Sequence of chain 40.A:
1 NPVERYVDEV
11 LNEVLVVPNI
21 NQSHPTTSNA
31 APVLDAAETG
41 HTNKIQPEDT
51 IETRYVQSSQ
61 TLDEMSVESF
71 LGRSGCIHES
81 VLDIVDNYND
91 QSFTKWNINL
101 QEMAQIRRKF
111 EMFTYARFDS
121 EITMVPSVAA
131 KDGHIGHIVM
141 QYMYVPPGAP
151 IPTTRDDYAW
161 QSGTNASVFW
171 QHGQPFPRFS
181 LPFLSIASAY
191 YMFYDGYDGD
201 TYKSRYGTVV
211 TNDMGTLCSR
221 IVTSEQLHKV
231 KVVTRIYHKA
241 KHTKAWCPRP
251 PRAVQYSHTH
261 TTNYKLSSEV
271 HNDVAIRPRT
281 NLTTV

A protein and the small-molecule ligand that binds it are described below.
Small molecule (SMILES): Cc1cc(CCCOc2c(C)cc(-c3nnn(C)n3)cc2C)on1

Binding-site contacts:
Ligand atom C6B contacts residue LEU181 of chain 40.A at 3.5 Å (hydrophobic).
Ligand atom CM4 contacts residue VAL168 of chain 40.A at 3.9 Å (hydrophobic).
Ligand atom C5B contacts residue LEU181 of chain 40.A at 3.6 Å (hydrophobic).
Ligand atom C5 contacts residue MET214 of chain 40.A at 3.4 Å (hydrophobic).
Ligand atom CM6 contacts residue LEU184 of chain 40.A at 3.7 Å (hydrophobic).
Ligand atom C2A contacts residue LEU217 of chain 40.A at 4.0 Å (hydrophobic).
Ligand atom O1 contacts residue MET214 of chain 40.A at 3.2 Å.
Ligand atom C2B contacts residue ILE122 of chain 40.A at 4.0 Å (hydrophobic).
Ligand atom O1 contacts residue LEU100 of chain 40.A at 3.7 Å.
Ligand atom N4A contacts residue TYR144 of chain 40.A at 3.7 Å.
Ligand atom C1B contacts residue LEU181 of chain 40.A at 4.0 Å (hydrophobic).
Ligand atom N5A contacts residue MET124 of chain 40.A at 3.9 Å.
Ligand atom C4 contacts residue MET214 of chain 40.A at 3.7 Å (hydrophobic).
Ligand atom C4 contacts residue TYR190 of chain 40.A at 3.7 Å (hydrophobic).
Ligand atom O1B contacts residue ILE98 of chain 40.A at 3.2 Å.
Ligand atom C2A contacts residue PHE179 of chain 40.A at 3.5 Å (hydrophobic).
Ligand atom CM2 contacts residue ILE122 of chain 40.A at 3.8 Å (hydrophobic).
Ligand atom N1A contacts residue LEU217 of chain 40.A at 3.3 Å.
Ligand atom CM4 contacts residue TYR144 of chain 40.A at 3.8 Å (hydrophobic).
Ligand atom CM4 contacts residue TYR142 of chain 40.A at 3.7 Å (hydrophobic).
Ligand atom N2 contacts residue MET214 of chain 40.A at 3.8 Å.
Ligand atom N1A contacts residue MET124 of chain 40.A at 3.6 Å.
Ligand atom N5A contacts residue PHE179 of chain 40.A at 3.3 Å.
Ligand atom N2 contacts residue LEU100 of chain 40.A at 3.8 Å.
Ligand atom N3A contacts residue PHE179 of chain 40.A at 3.7 Å.
Ligand atom C4 contacts residue LEU100 of chain 40.A at 3.9 Å (hydrophobic).
Ligand atom CM2 contacts residue ILE77 of chain 40.A at 3.8 Å (hydrophobic).
Ligand atom N1A contacts residue PHE179 of chain 40.A at 3.3 Å.
Ligand atom N5A contacts residue LEU217 of chain 40.A at 3.6 Å.
Ligand atom CM4 contacts residue ALA166 of chain 40.A at 3.1 Å (hydrophobic).
Ligand atom N4A contacts residue PHE179 of chain 40.A at 3.5 Å.
Ligand atom C6B contacts residue ILE98 of chain 40.A at 3.8 Å (hydrophobic).
Ligand atom C5B contacts residue TYR144 of chain 40.A at 3.8 Å (hydrophobic).
Ligand atom C1B contacts residue ILE98 of chain 40.A at 3.7 Å (hydrophobic).
Ligand atom C1C contacts residue MET214 of chain 40.A at 3.2 Å (hydrophobic).
Ligand atom CM3 contacts residue TYR190 of chain 40.A at 3.6 Å (hydrophobic).
Ligand atom N3A contacts residue TYR144 of chain 40.A at 3.2 Å.
Ligand atom CM6 contacts residue LEU181 of chain 40.A at 3.8 Å (hydrophobic).
Ligand atom CM6 contacts residue TYR144 of chain 40.A at 3.7 Å (hydrophobic).
Ligand atom C3 contacts residue LEU100 of chain 40.A at 3.8 Å (hydrophobic).